Binding-site contacts:
Ligand atom O7 contacts residue SER409 of chain 1.D at 4.5 Å.
Ligand atom C2 contacts residue ASN412 of chain 1.D at 2.5 Å.
Ligand atom O5 contacts residue ASN412 of chain 1.D at 2.4 Å (h-bond).
Ligand atom C8 contacts residue SER409 of chain 1.D at 4.0 Å.
Ligand atom O7 contacts residue ASN412 of chain 1.D at 3.4 Å (h-bond).
Ligand atom C3 contacts residue ASN412 of chain 1.D at 3.8 Å.
Ligand atom C8 contacts residue ASN412 of chain 1.D at 4.2 Å.
Ligand atom C5 contacts residue ASN412 of chain 1.D at 3.6 Å.
Ligand atom C1 contacts residue ASN412 of chain 1.D at 1.4 Å.
Ligand atom C4 contacts residue ASN412 of chain 1.D at 4.2 Å.
Ligand atom N2 contacts residue ASN412 of chain 1.D at 2.9 Å (h-bond).
Ligand atom C7 contacts residue ASN412 of chain 1.D at 3.2 Å.

Sequence of chain 1.D:
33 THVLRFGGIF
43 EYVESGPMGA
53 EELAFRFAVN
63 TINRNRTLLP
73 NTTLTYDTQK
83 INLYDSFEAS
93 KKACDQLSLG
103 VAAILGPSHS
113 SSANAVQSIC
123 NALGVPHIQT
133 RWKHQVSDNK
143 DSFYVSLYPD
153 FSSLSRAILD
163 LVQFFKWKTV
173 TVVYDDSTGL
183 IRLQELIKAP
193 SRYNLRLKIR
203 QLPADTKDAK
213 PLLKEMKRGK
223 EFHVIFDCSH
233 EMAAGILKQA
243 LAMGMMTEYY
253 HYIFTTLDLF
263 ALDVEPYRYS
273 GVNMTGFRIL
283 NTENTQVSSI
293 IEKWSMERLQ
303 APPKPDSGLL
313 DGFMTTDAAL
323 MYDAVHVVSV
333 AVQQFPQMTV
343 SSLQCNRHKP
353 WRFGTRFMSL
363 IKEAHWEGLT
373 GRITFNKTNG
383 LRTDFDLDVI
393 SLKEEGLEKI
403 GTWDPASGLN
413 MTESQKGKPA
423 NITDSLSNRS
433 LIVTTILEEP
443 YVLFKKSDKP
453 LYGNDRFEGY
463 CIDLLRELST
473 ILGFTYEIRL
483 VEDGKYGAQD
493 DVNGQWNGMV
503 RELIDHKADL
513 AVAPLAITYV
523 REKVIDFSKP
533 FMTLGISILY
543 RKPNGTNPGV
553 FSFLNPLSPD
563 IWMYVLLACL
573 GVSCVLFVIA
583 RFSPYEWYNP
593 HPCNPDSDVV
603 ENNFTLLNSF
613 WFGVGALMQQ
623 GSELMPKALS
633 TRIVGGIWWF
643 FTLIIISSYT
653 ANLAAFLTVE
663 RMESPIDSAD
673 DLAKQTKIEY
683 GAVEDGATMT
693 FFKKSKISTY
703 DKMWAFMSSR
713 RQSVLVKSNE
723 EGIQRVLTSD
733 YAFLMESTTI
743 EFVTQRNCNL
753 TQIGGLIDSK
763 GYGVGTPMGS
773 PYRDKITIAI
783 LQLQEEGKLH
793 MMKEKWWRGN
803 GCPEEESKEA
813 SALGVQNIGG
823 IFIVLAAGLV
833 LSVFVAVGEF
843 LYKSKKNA

A small-molecule ligand and the protein it binds are described below.
Small molecule (SMILES): CC(=O)N[C@@H]1[C@@H](O)[C@H](O)[C@@H](CO)O[C@H]1O